Binding-site contacts:
Ligand atom C22 contacts residue GLY111 of chain 1.B at 3.3 Å.
Ligand atom N03 contacts residue LEU140 of chain 1.B at 3.6 Å.
Ligand atom C02 contacts residue TYR138 of chain 1.B at 3.7 Å (hydrophobic).
Ligand atom C05 contacts residue PRO87 of chain 1.B at 3.6 Å (hydrophobic).
Ligand atom C24 contacts residue THR86 of chain 1.B at 3.5 Å.
Ligand atom C12 contacts residue ASN141 of chain 1.B at 3.7 Å.
Ligand atom C07 contacts residue THR86 of chain 1.B at 3.7 Å.
Ligand atom C21 contacts residue ASN141 of chain 1.B at 3.7 Å.
Ligand atom C08 contacts residue GLY142 of chain 1.B at 3.6 Å.
Ligand atom C06 contacts residue PRO87 of chain 1.B at 3.5 Å (hydrophobic).
Ligand atom N01 contacts residue ILE135 of chain 1.B at 3.1 Å (h-bond).
Ligand atom C12 contacts residue LEU140 of chain 1.B at 3.2 Å (hydrophobic).
Ligand atom C18 contacts residue GLU114 of chain 1.B at 3.2 Å.
Ligand atom C08 contacts residue GLY143 of chain 1.B at 3.4 Å.
Ligand atom N11 contacts residue GLY142 of chain 1.B at 3.8 Å.
Ligand atom N11 contacts residue ASN141 of chain 1.B at 3.7 Å.
Ligand atom C15 contacts residue GLU114 of chain 1.B at 3.6 Å.
Ligand atom C10 contacts residue GLY142 of chain 1.B at 3.6 Å.
Ligand atom C09 contacts residue GLY142 of chain 1.B at 3.5 Å.
Ligand atom N03 contacts residue TYR138 of chain 1.B at 2.8 Å (h-bond).
Ligand atom N04 contacts residue TYR138 of chain 1.B at 3.7 Å.
Ligand atom C22 contacts residue ARG112 of chain 1.B at 3.7 Å.
Ligand atom C09 contacts residue GLY143 of chain 1.B at 3.7 Å.
Ligand atom N04 contacts residue LEU140 of chain 1.B at 3.0 Å (h-bond).
Ligand atom N01 contacts residue SER134 of chain 1.B at 3.0 Å (h-bond).
Ligand atom O17 contacts residue GLU182 of chain 1.A at 3.8 Å.
Ligand atom C20 contacts residue VAL139 of chain 1.B at 3.6 Å (hydrophobic).
Ligand atom N04 contacts residue VAL139 of chain 1.B at 3.8 Å.
Ligand atom C22 contacts residue GLY142 of chain 1.B at 3.6 Å.
Ligand atom C21 contacts residue GLY142 of chain 1.B at 3.8 Å.
Ligand atom C21 contacts residue ARG112 of chain 1.B at 3.7 Å.
Ligand atom C08 contacts residue PRO85 of chain 1.B at 3.3 Å (hydrophobic).
Ligand atom C12 contacts residue TYR113 of chain 1.B at 3.6 Å (hydrophobic).
Ligand atom N04 contacts residue PRO87 of chain 1.B at 3.7 Å.
Ligand atom C23 contacts residue LEU140 of chain 1.B at 3.7 Å (hydrophobic).
Ligand atom C07 contacts residue PRO85 of chain 1.B at 3.5 Å (hydrophobic).
Ligand atom C23 contacts residue PRO87 of chain 1.B at 3.6 Å (hydrophobic).
Ligand atom C24 contacts residue PRO87 of chain 1.B at 3.5 Å (hydrophobic).
Ligand atom C21 contacts residue TYR113 of chain 1.B at 3.3 Å (hydrophobic).
Ligand atom N01 contacts residue GLY136 of chain 1.B at 3.1 Å (h-bond).

A protein and the small-molecule ligand that binds it are described below.
Small molecule (SMILES): COc1ccc(Cn2ccc3ccc(-c4cc(N)[nH]n4)cc32)cc1

Sequence of chain 1.B:
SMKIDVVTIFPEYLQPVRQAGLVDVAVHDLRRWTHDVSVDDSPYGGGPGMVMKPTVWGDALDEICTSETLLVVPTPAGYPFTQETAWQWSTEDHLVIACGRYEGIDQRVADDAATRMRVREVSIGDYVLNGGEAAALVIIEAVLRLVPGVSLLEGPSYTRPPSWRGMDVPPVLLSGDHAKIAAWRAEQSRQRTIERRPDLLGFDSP

Sequence of chain 1.A:
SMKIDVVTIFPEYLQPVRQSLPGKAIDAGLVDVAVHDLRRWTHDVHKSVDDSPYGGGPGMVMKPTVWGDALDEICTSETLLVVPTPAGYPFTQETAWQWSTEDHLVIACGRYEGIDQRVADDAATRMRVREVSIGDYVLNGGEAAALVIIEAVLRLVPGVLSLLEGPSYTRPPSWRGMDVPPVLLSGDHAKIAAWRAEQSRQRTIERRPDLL